This small molecule binds to this protein.
Small molecule (SMILES): CC(=O)N[C@H]1[C@H](O[C@H]2[C@H](O)[C@@H](NC(C)=O)CO[C@@H]2CO)O[C@H](CO)[C@@H](O)[C@@H]1O

Sequence of chain 3.A:
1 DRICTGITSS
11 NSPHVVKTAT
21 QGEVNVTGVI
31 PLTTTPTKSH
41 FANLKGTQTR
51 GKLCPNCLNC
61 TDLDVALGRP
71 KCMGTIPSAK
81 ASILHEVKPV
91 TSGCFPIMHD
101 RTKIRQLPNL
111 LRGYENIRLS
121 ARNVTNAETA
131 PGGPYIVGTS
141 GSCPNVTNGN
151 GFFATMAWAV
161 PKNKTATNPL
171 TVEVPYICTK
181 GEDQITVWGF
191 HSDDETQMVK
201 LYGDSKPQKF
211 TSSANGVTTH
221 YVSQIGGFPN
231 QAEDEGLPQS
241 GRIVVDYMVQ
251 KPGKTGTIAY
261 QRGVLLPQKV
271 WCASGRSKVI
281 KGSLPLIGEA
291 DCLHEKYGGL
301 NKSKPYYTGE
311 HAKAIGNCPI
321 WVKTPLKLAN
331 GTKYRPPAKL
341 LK

Binding-site contacts:
Ligand atom O7 contacts residue ALA127 of chain 3.A at 3.1 Å.
Ligand atom C8 contacts residue ALA157 of chain 3.A at 3.7 Å (hydrophobic).
Ligand atom C7 contacts residue ALA127 of chain 3.A at 3.2 Å (hydrophobic).
Ligand atom N2 contacts residue GLN268 of chain 3.A at 2.6 Å (h-bond).
Ligand atom C1 contacts residue ASN123 of chain 3.A at 1.5 Å.
Ligand atom O3 contacts residue VAL137 of chain 3.A at 4.2 Å.
Ligand atom C7 contacts residue GLN268 of chain 3.A at 2.8 Å.
Ligand atom C2 contacts residue GLN268 of chain 3.A at 3.9 Å.
Ligand atom C7 contacts residue ASN123 of chain 3.A at 3.8 Å.
Ligand atom N2 contacts residue ALA127 of chain 3.A at 4.2 Å.
Ligand atom O6 contacts residue VAL137 of chain 3.A at 3.7 Å.
Ligand atom O5 contacts residue ASN123 of chain 3.A at 2.5 Å (h-bond).
Ligand atom O7 contacts residue GLN268 of chain 3.A at 3.3 Å (h-bond).
Ligand atom C7 contacts residue VAL137 of chain 3.A at 3.9 Å (hydrophobic).
Ligand atom C2 contacts residue LYS269 of chain 3.A at 3.7 Å.
Ligand atom C5 contacts residue ASN123 of chain 3.A at 3.8 Å.
Ligand atom O6 contacts residue ASN123 of chain 3.A at 4.2 Å.
Ligand atom C5 contacts residue LYS269 of chain 3.A at 4.4 Å.
Ligand atom C6 contacts residue VAL137 of chain 3.A at 3.4 Å (hydrophobic).
Ligand atom C1 contacts residue LYS269 of chain 3.A at 3.9 Å.
Ligand atom O7 contacts residue VAL137 of chain 3.A at 3.9 Å.
Ligand atom C4 contacts residue LYS269 of chain 3.A at 4.4 Å.
Ligand atom O7 contacts residue GLU128 of chain 3.A at 4.4 Å.
Ligand atom C1 contacts residue GLN268 of chain 3.A at 4.4 Å.
Ligand atom C2 contacts residue ASN123 of chain 3.A at 2.4 Å.
Ligand atom C8 contacts residue VAL137 of chain 3.A at 2.9 Å (hydrophobic).
Ligand atom O5 contacts residue LYS269 of chain 3.A at 3.6 Å (salt-bridge).
Ligand atom O3 contacts residue GLU128 of chain 3.A at 3.9 Å.
Ligand atom O7 contacts residue ASN123 of chain 3.A at 4.2 Å.
Ligand atom C4 contacts residue ASN123 of chain 3.A at 4.3 Å.
Ligand atom C8 contacts residue GLN268 of chain 3.A at 3.3 Å.
Ligand atom N2 contacts residue ASN123 of chain 3.A at 2.6 Å (h-bond).
Ligand atom C8 contacts residue ALA127 of chain 3.A at 3.0 Å (hydrophobic).
Ligand atom C3 contacts residue ASN123 of chain 3.A at 3.8 Å.